Sequence of chain 1.C:
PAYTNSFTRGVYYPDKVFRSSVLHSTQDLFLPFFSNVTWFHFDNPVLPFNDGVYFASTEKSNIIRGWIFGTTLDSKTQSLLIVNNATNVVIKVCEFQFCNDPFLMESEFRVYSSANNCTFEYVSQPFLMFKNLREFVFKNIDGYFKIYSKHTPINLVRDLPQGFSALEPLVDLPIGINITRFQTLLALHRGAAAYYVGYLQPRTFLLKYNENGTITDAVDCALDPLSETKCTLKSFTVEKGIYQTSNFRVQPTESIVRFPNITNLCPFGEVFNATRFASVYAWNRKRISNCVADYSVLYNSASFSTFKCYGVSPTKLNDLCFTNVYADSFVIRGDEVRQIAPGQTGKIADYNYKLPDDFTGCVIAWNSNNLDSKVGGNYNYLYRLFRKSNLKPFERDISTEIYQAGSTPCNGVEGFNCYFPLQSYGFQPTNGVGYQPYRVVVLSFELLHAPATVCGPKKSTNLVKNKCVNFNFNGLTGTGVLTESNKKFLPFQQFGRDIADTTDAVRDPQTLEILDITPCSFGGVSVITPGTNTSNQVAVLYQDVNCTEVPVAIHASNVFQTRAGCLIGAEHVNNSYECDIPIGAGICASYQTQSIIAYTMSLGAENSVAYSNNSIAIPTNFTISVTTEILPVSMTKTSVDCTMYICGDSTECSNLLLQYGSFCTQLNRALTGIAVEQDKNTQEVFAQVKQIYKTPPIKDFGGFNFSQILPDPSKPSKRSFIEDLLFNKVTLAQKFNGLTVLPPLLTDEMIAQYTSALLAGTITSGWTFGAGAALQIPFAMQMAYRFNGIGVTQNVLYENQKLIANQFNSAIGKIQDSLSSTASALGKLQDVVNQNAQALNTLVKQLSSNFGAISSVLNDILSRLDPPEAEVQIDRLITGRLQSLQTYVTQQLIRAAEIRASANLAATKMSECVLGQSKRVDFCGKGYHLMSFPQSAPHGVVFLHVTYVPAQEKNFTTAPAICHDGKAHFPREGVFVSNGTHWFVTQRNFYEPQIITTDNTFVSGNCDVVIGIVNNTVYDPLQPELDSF

Binding-site contacts:
Ligand atom C3 contacts residue ASN331 of chain 1.C at 3.8 Å.
Ligand atom O5 contacts residue THR581 of chain 1.C at 4.4 Å.
Ligand atom C5 contacts residue GLN580 of chain 1.C at 3.9 Å.
Ligand atom C3 contacts residue GLN580 of chain 1.C at 4.2 Å.
Ligand atom C4 contacts residue GLN580 of chain 1.C at 4.1 Å.
Ligand atom C7 contacts residue ILE332 of chain 1.C at 4.2 Å (hydrophobic).
Ligand atom N2 contacts residue ASN331 of chain 1.C at 2.9 Å (h-bond).
Ligand atom C6 contacts residue GLN580 of chain 1.C at 4.5 Å.
Ligand atom C1 contacts residue GLN580 of chain 1.C at 2.9 Å.
Ligand atom O5 contacts residue GLN580 of chain 1.C at 2.8 Å (h-bond).
Ligand atom N2 contacts residue GLN580 of chain 1.C at 4.0 Å.
Ligand atom C2 contacts residue ASN331 of chain 1.C at 2.5 Å.
Ligand atom C1 contacts residue ASN331 of chain 1.C at 1.4 Å.
Ligand atom C5 contacts residue ASN331 of chain 1.C at 3.7 Å.
Ligand atom C2 contacts residue GLN580 of chain 1.C at 3.1 Å.
Ligand atom C8 contacts residue ASN331 of chain 1.C at 4.2 Å.
Ligand atom N2 contacts residue ILE332 of chain 1.C at 4.1 Å.
Ligand atom C7 contacts residue ASN331 of chain 1.C at 4.0 Å.
Ligand atom O5 contacts residue ASN331 of chain 1.C at 2.4 Å (h-bond).
Ligand atom O7 contacts residue GLN580 of chain 1.C at 4.2 Å.
Ligand atom C7 contacts residue GLN580 of chain 1.C at 4.4 Å.
Ligand atom C4 contacts residue ASN331 of chain 1.C at 4.2 Å.
Ligand atom C8 contacts residue ILE332 of chain 1.C at 3.4 Å (hydrophobic).

The small molecule below binds the protein below.
Small molecule (SMILES): CC(=O)N[C@@H]1[C@@H](O)[C@H](O)[C@@H](CO)O[C@H]1O